Sequence of chain 40.A:
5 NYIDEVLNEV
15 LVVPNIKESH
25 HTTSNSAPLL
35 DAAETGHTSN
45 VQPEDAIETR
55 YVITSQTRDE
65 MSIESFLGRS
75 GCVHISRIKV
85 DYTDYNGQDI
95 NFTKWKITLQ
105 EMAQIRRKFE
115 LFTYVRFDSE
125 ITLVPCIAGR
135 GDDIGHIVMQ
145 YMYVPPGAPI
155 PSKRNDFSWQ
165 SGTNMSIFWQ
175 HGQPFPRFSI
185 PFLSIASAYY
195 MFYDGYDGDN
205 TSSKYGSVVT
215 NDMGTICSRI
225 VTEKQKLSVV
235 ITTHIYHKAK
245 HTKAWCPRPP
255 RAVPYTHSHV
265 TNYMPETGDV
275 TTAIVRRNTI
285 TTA

This small molecule binds to this protein.
Small molecule (SMILES): COc1ccc(N2CCN(c3cccc(C)c3)CC2)nn1

Binding-site contacts:
Ligand atom C16 contacts residue TYR147 of chain 40.A at 4.3 Å (hydrophobic).
Ligand atom C17 contacts residue TYR147 of chain 40.A at 4.0 Å (hydrophobic).
Ligand atom C3 contacts residue LEU103 of chain 40.A at 4.2 Å (hydrophobic).
Ligand atom C18 contacts residue ILE125 of chain 40.A at 4.2 Å (hydrophobic).
Ligand atom N5 contacts residue MET217 of chain 40.A at 3.3 Å (h-bond).
Ligand atom C1 contacts residue TYR194 of chain 40.A at 4.2 Å (hydrophobic).
Ligand atom C21 contacts residue TYR147 of chain 40.A at 2.7 Å (hydrophobic).
Ligand atom C17 contacts residue ILE220 of chain 40.A at 3.9 Å (hydrophobic).
Ligand atom C15 contacts residue ILE101 of chain 40.A at 4.1 Å (hydrophobic).
Ligand atom C3 contacts residue TYR193 of chain 40.A at 3.8 Å (hydrophobic).
Ligand atom N5 contacts residue TYR193 of chain 40.A at 4.0 Å.
Ligand atom C8 contacts residue LEU103 of chain 40.A at 3.1 Å (hydrophobic).
Ligand atom C20 contacts residue ILE125 of chain 40.A at 3.4 Å (hydrophobic).
Ligand atom C13 contacts residue THR102 of chain 40.A at 4.3 Å.
Ligand atom C13 contacts residue ILE101 of chain 40.A at 3.4 Å (hydrophobic).
Ligand atom C1 contacts residue MET195 of chain 40.A at 4.3 Å (hydrophobic).
Ligand atom C14 contacts residue MET217 of chain 40.A at 3.9 Å (hydrophobic).
Ligand atom N4 contacts residue TYR193 of chain 40.A at 3.5 Å.
Ligand atom O2 contacts residue MET195 of chain 40.A at 4.4 Å.
Ligand atom C3 contacts residue PHE121 of chain 40.A at 4.4 Å (hydrophobic).
Ligand atom C14 contacts residue ILE101 of chain 40.A at 4.1 Å (hydrophobic).
Ligand atom O2 contacts residue TYR193 of chain 40.A at 3.4 Å.
Ligand atom C14 contacts residue LEU187 of chain 40.A at 4.3 Å (hydrophobic).
Ligand atom C10 contacts residue SER123 of chain 40.A at 4.2 Å.
Ligand atom C19 contacts residue ILE125 of chain 40.A at 3.2 Å (hydrophobic).
Ligand atom C11 contacts residue HIS241 of chain 40.A at 3.7 Å.
Ligand atom C7 contacts residue THR102 of chain 40.A at 4.2 Å.
Ligand atom C16 contacts residue ILE101 of chain 40.A at 3.5 Å (hydrophobic).
Ligand atom C8 contacts residue PHE121 of chain 40.A at 4.3 Å (hydrophobic).
Ligand atom C21 contacts residue ILE220 of chain 40.A at 3.5 Å (hydrophobic).
Ligand atom C1 contacts residue ASN215 of chain 40.A at 3.6 Å.
Ligand atom C10 contacts residue HIS241 of chain 40.A at 3.6 Å.
Ligand atom C18 contacts residue PHE182 of chain 40.A at 4.0 Å (hydrophobic).
Ligand atom N4 contacts residue MET217 of chain 40.A at 3.3 Å.
Ligand atom C7 contacts residue LEU103 of chain 40.A at 3.2 Å (hydrophobic).
Ligand atom C17 contacts residue ILE101 of chain 40.A at 3.8 Å (hydrophobic).
Ligand atom C1 contacts residue TYR193 of chain 40.A at 3.8 Å (hydrophobic).
Ligand atom C18 contacts residue ILE220 of chain 40.A at 4.3 Å (hydrophobic).
Ligand atom C21 contacts residue ILE101 of chain 40.A at 4.0 Å (hydrophobic).
Ligand atom C6 contacts residue THR102 of chain 40.A at 4.3 Å.